Binding-site contacts:
Ligand atom C1 contacts residue GLU105 of chain 1.YA at 4.4 Å.
Ligand atom C4 contacts residue ASN60 of chain 1.YA at 4.3 Å.
Ligand atom C1 contacts residue ASN60 of chain 1.YA at 1.4 Å.
Ligand atom C8 contacts residue ASN60 of chain 1.YA at 4.3 Å.
Ligand atom C5 contacts residue ASN60 of chain 1.YA at 3.6 Å.
Ligand atom C7 contacts residue ASN60 of chain 1.YA at 3.2 Å.
Ligand atom C2 contacts residue ASN60 of chain 1.YA at 2.5 Å.
Ligand atom O5 contacts residue ASN60 of chain 1.YA at 2.4 Å (h-bond).
Ligand atom O5 contacts residue THR103 of chain 1.YA at 4.4 Å.
Ligand atom C5 contacts residue GLU105 of chain 1.YA at 4.5 Å.
Ligand atom N2 contacts residue ASN60 of chain 1.YA at 2.8 Å (h-bond).
Ligand atom C3 contacts residue ASN60 of chain 1.YA at 3.8 Å.
Ligand atom O7 contacts residue NAG1 of chain 1.GJ at 3.6 Å.
Ligand atom O6 contacts residue GLU105 of chain 1.YA at 4.1 Å.
Ligand atom C8 contacts residue THR47 of chain 1.YA at 3.6 Å.
Ligand atom O7 contacts residue ASN60 of chain 1.YA at 3.1 Å (h-bond).

Sequence of chain 1.YA:
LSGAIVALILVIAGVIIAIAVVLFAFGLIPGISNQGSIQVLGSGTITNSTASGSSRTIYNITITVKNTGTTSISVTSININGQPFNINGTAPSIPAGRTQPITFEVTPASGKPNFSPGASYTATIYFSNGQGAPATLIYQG

A small-molecule ligand and the protein it binds are described below.
Small molecule (SMILES): CC(=O)N[C@H]1[C@H](O[C@H]2[C@H](O)[C@@H](NC(C)=O)CO[C@@H]2CO)O[C@H](CO)[C@@H](O)[C@@H]1O